Sequence of chain 1.A:
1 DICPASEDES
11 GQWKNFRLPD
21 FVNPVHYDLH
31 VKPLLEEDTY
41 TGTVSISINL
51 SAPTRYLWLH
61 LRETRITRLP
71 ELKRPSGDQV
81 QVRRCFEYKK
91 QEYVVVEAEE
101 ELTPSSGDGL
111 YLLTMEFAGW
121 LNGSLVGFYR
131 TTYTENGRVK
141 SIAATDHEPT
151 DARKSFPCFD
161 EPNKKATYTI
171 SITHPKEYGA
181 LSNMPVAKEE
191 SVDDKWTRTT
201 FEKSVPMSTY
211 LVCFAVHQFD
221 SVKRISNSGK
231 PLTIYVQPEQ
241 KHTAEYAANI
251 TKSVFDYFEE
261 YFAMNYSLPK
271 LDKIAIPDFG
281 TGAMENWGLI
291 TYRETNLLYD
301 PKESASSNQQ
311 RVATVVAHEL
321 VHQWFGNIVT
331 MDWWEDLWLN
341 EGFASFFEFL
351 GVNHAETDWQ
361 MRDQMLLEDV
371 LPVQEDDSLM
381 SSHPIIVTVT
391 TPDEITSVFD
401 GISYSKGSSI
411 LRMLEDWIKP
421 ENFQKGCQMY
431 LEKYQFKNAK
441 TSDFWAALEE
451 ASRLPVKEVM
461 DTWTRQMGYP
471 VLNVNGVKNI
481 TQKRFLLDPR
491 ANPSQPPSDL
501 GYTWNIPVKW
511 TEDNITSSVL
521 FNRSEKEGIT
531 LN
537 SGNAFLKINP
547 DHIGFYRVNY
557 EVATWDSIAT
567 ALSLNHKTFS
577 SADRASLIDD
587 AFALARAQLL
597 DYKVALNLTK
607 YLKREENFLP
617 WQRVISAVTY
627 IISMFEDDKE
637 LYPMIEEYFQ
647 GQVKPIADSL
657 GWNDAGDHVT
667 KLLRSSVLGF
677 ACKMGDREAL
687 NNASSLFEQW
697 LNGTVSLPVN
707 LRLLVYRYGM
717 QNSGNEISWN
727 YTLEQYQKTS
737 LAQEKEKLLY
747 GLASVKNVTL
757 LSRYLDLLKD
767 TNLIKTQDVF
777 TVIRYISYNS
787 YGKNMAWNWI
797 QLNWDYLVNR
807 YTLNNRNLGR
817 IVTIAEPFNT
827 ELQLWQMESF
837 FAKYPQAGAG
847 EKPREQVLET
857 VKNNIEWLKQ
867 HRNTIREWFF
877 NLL

This protein binds this small molecule.
Small molecule (SMILES): CC(=O)N[C@@H]1[C@@H](O)[C@H](O)[C@@H](CO)O[C@H]1O

Binding-site contacts:
Ligand atom C7 contacts residue ASN522 of chain 1.A at 3.5 Å.
Ligand atom O7 contacts residue ASN522 of chain 1.A at 4.5 Å.
Ligand atom C5 contacts residue ASN522 of chain 1.A at 3.7 Å.
Ligand atom C1 contacts residue GLU458 of chain 1.A at 3.8 Å.
Ligand atom C1 contacts residue ASN522 of chain 1.A at 1.4 Å.
Ligand atom O3 contacts residue GLU458 of chain 1.A at 3.4 Å (salt-bridge).
Ligand atom O7 contacts residue LEU520 of chain 1.A at 3.0 Å.
Ligand atom O5 contacts residue ASN522 of chain 1.A at 2.4 Å (h-bond).
Ligand atom C7 contacts residue LEU520 of chain 1.A at 3.8 Å (hydrophobic).
Ligand atom C2 contacts residue ASN522 of chain 1.A at 2.5 Å.
Ligand atom O4 contacts residue GLU458 of chain 1.A at 3.9 Å.
Ligand atom N2 contacts residue LEU520 of chain 1.A at 3.9 Å.
Ligand atom C3 contacts residue GLU458 of chain 1.A at 3.3 Å.
Ligand atom C1 contacts residue SER524 of chain 1.A at 4.2 Å.
Ligand atom C5 contacts residue GLU458 of chain 1.A at 4.4 Å.
Ligand atom N2 contacts residue GLU458 of chain 1.A at 4.1 Å.
Ligand atom N2 contacts residue ASN522 of chain 1.A at 2.8 Å (h-bond).
Ligand atom C3 contacts residue ASN522 of chain 1.A at 3.7 Å.
Ligand atom C8 contacts residue ASN522 of chain 1.A at 3.8 Å.
Ligand atom C2 contacts residue GLU458 of chain 1.A at 3.9 Å.
Ligand atom C4 contacts residue GLU458 of chain 1.A at 4.3 Å.
Ligand atom O5 contacts residue SER524 of chain 1.A at 3.7 Å.
Ligand atom C4 contacts residue ASN522 of chain 1.A at 4.3 Å.